A small-molecule ligand and the protein it binds are described below.
Small molecule (SMILES): Cc1c[nH]c(=O)[nH]c1=O

Sequence of chain 1.A:
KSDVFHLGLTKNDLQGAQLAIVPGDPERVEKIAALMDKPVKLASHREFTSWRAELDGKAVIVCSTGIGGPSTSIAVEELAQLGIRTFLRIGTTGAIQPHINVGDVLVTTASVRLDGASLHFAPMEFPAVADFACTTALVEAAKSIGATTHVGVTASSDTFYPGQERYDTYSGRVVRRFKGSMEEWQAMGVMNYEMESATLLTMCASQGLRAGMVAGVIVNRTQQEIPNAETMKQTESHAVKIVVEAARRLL

Binding-site contacts:
Ligand atom O4 contacts residue ARG168 of chain 1.A at 2.9 Å (salt-bridge).
Ligand atom N3 contacts residue GLN166 of chain 1.A at 3.2 Å (h-bond).
Ligand atom N3 contacts residue GLU196 of chain 1.A at 4.2 Å.
Ligand atom C4 contacts residue ARG168 of chain 1.A at 3.7 Å.
Ligand atom N3 contacts residue PHE162 of chain 1.A at 3.8 Å.
Ligand atom C4 contacts residue PHE162 of chain 1.A at 3.6 Å (hydrophobic).
Ligand atom CM5 contacts residue ARG168 of chain 1.A at 3.7 Å.
Ligand atom C5 contacts residue GLY96 of chain 1.A at 3.5 Å.
Ligand atom CM5 contacts residue THR95 of chain 1.A at 3.9 Å.
Ligand atom C6 contacts residue THR94 of chain 1.A at 3.8 Å.
Ligand atom CM5 contacts residue VAL221 of chain 1.A at 3.4 Å (hydrophobic).
Ligand atom C2 contacts residue PHE162 of chain 1.A at 4.1 Å (hydrophobic).
Ligand atom O4 contacts residue GLY96 of chain 1.A at 4.0 Å.
Ligand atom CM5 contacts residue ILE220 of chain 1.A at 3.7 Å (hydrophobic).
Ligand atom C5 contacts residue THR95 of chain 1.A at 3.8 Å.
Ligand atom O2 contacts residue THR94 of chain 1.A at 4.2 Å.
Ligand atom CM5 contacts residue PRO229 of chain 1.A at 3.8 Å (hydrophobic).
Ligand atom C4 contacts residue GLN166 of chain 1.A at 3.3 Å.
Ligand atom C4 contacts residue GLY96 of chain 1.A at 3.8 Å.
Ligand atom C6 contacts residue ILE220 of chain 1.A at 3.8 Å (hydrophobic).
Ligand atom N3 contacts residue TYR195 of chain 1.A at 3.7 Å.
Ligand atom CM5 contacts residue GLY96 of chain 1.A at 3.6 Å.
Ligand atom O2 contacts residue MET197 of chain 1.A at 3.3 Å.
Ligand atom C5 contacts residue PHE162 of chain 1.A at 3.8 Å (hydrophobic).
Ligand atom C2 contacts residue TYR195 of chain 1.A at 4.0 Å (hydrophobic).
Ligand atom O2 contacts residue GLN166 of chain 1.A at 3.9 Å.
Ligand atom N1 contacts residue PHE162 of chain 1.A at 4.2 Å.
Ligand atom C6 contacts residue GLY96 of chain 1.A at 4.1 Å.
Ligand atom C5 contacts residue ARG168 of chain 1.A at 4.2 Å.
Ligand atom O2 contacts residue GLU196 of chain 1.A at 3.3 Å.
Ligand atom C6 contacts residue PHE162 of chain 1.A at 4.1 Å (hydrophobic).
Ligand atom C2 contacts residue GLN166 of chain 1.A at 4.1 Å.
Ligand atom O4 contacts residue GLN166 of chain 1.A at 2.7 Å (h-bond).
Ligand atom O4 contacts residue PHE162 of chain 1.A at 4.0 Å.
Ligand atom C4 contacts residue TYR195 of chain 1.A at 4.1 Å (hydrophobic).
Ligand atom N1 contacts residue THR95 of chain 1.A at 4.0 Å.
Ligand atom N1 contacts residue THR94 of chain 1.A at 3.4 Å (h-bond).
Ligand atom C2 contacts residue GLU196 of chain 1.A at 3.9 Å.
Ligand atom C6 contacts residue THR95 of chain 1.A at 3.8 Å.
Ligand atom C2 contacts residue THR94 of chain 1.A at 4.1 Å.